Binding-site contacts:
Ligand atom C26 contacts residue CYS87 of chain 1.A at 3.2 Å (hydrophobic).
Ligand atom C09 contacts residue GLU91 of chain 1.A at 3.2 Å.
Ligand atom N02 contacts residue ASP148 of chain 1.A at 3.6 Å.
Ligand atom C01 contacts residue ASP148 of chain 1.A at 3.2 Å.
Ligand atom S19 contacts residue GLU85 of chain 1.A at 3.0 Å (salt-bridge).
Ligand atom C12 contacts residue SER147 of chain 1.A at 3.2 Å.
Ligand atom O15 contacts residue LEU84 of chain 1.A at 3.4 Å.
Ligand atom N10 contacts residue GLU91 of chain 1.A at 2.6 Å (salt-bridge).
Ligand atom C32 contacts residue SER88 of chain 1.A at 3.3 Å.
Ligand atom C32 contacts residue TYR86 of chain 1.A at 3.7 Å (hydrophobic).
Ligand atom C26 contacts residue GLY90 of chain 1.A at 3.8 Å.
Ligand atom C24 contacts residue LEU15 of chain 1.A at 3.7 Å (hydrophobic).
Ligand atom C11 contacts residue GLU134 of chain 1.A at 3.0 Å.
Ligand atom C20 contacts residue GLU85 of chain 1.A at 3.4 Å.
Ligand atom O30 contacts residue CYS87 of chain 1.A at 2.9 Å (h-bond).
Ligand atom C22 contacts residue CYS87 of chain 1.A at 3.7 Å (hydrophobic).
Ligand atom C06 contacts residue ASP148 of chain 1.A at 3.5 Å.
Ligand atom N10 contacts residue GLU134 of chain 1.A at 3.0 Å (salt-bridge).
Ligand atom N02 contacts residue LYS38 of chain 1.A at 2.8 Å (salt-bridge).
Ligand atom S19 contacts residue LEU137 of chain 1.A at 3.6 Å.
Ligand atom C27 contacts residue GLY90 of chain 1.A at 3.6 Å.
Ligand atom N17 contacts residue LEU137 of chain 1.A at 3.4 Å.
Ligand atom O31 contacts residue GLY90 of chain 1.A at 3.7 Å.
Ligand atom C20 contacts residue LEU137 of chain 1.A at 3.7 Å (hydrophobic).
Ligand atom C25 contacts residue LEU15 of chain 1.A at 3.8 Å (hydrophobic).
Ligand atom C23 contacts residue CYS87 of chain 1.A at 3.7 Å (hydrophobic).
Ligand atom C12 contacts residue ASN135 of chain 1.A at 3.7 Å.
Ligand atom C01 contacts residue TYR20 of chain 1.A at 3.9 Å (hydrophobic).
Ligand atom C18 contacts residue LEU137 of chain 1.A at 3.3 Å (hydrophobic).
Ligand atom O30 contacts residue TYR86 of chain 1.A at 3.2 Å.
Ligand atom C16 contacts residue LEU137 of chain 1.A at 3.6 Å (hydrophobic).
Ligand atom C20 contacts residue ALA36 of chain 1.A at 3.8 Å (hydrophobic).
Ligand atom N21 contacts residue LEU137 of chain 1.A at 3.7 Å.
Ligand atom C08 contacts residue TYR20 of chain 1.A at 3.4 Å (hydrophobic).
Ligand atom C11 contacts residue SER147 of chain 1.A at 3.8 Å.
Ligand atom C01 contacts residue LYS38 of chain 1.A at 3.5 Å.
Ligand atom C11 contacts residue LEU137 of chain 1.A at 3.7 Å (hydrophobic).
Ligand atom C11 contacts residue GLU91 of chain 1.A at 3.4 Å.
Ligand atom C29 contacts residue LEU15 of chain 1.A at 3.4 Å (hydrophobic).
Ligand atom S19 contacts residue ALA36 of chain 1.A at 3.5 Å.

Sequence of chain 1.A:
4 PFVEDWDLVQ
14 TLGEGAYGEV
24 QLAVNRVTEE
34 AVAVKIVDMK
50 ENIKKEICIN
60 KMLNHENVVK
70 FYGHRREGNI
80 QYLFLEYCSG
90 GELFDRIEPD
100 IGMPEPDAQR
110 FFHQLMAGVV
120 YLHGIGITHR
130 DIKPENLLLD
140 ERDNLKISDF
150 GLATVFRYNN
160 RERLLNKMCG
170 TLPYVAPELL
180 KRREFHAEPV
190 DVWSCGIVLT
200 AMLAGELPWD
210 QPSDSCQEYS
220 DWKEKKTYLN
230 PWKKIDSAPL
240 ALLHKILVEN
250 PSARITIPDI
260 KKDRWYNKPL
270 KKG

The small molecule below binds the protein below.
Small molecule (SMILES): COc1ccc2c(c1)C(=O)N(c1nc(C(=O)Nc3cnccc3N3CCNCC3)cs1)C2